A small-molecule ligand and the protein it binds are described below.
Small molecule (SMILES): CC(C)CCCC(C)CCCC(C)C[C@@H](O)P(=O)(O)O

Sequence of chain 1.B:
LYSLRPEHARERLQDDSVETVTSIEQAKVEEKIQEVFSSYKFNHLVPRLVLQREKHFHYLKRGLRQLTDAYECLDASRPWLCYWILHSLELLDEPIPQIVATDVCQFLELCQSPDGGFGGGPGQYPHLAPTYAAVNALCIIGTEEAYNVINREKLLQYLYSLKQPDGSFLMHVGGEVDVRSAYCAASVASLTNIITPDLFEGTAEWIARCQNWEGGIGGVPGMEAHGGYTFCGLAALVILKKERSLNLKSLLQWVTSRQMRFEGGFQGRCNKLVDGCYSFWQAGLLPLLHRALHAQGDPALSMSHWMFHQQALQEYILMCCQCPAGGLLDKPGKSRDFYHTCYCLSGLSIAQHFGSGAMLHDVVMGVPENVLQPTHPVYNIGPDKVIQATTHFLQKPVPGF

Sequence of chain 1.A:
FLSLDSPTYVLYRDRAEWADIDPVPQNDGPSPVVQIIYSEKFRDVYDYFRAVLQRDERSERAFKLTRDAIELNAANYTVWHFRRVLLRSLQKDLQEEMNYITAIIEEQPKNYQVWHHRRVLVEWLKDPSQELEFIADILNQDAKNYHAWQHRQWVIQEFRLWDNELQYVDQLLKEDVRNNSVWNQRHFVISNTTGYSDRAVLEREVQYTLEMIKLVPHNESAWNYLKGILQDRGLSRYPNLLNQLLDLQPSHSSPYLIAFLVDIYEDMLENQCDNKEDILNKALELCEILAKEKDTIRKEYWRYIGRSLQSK

Binding-site contacts:
Ligand atom C9 contacts residue TRP281 of chain 1.B at 3.1 Å (hydrophobic).
Ligand atom C2 contacts residue FTL1 of chain 1.E at 3.8 Å.
Ligand atom C15 contacts residue TYR183 of chain 1.B at 3.2 Å (hydrophobic).
Ligand atom C11 contacts residue FTL1 of chain 1.E at 3.8 Å.
Ligand atom C14 contacts residue TRP80 of chain 1.B at 3.6 Å (hydrophobic).
Ligand atom C10 contacts residue TRP281 of chain 1.B at 3.6 Å (hydrophobic).
Ligand atom C3 contacts residue HIS226 of chain 1.B at 4.1 Å.
Ligand atom C9 contacts residue TYR339 of chain 1.B at 3.5 Å (hydrophobic).
Ligand atom P contacts residue HIS226 of chain 1.B at 3.8 Å.
Ligand atom C7 contacts residue FTL1 of chain 1.E at 3.0 Å.
Ligand atom C6 contacts residue HIS226 of chain 1.B at 3.8 Å.
Ligand atom C15 contacts residue TYR132 of chain 1.B at 4.0 Å (hydrophobic).
Ligand atom O1P contacts residue ARG269 of chain 1.B at 3.6 Å.
Ligand atom C6 contacts residue FTL1 of chain 1.E at 3.0 Å.
Ligand atom C12 contacts residue TRP281 of chain 1.B at 3.7 Å (hydrophobic).
Ligand atom C3 contacts residue TYR112 of chain 1.A at 3.6 Å (hydrophobic).
Ligand atom C11 contacts residue TRP281 of chain 1.B at 4.0 Å (hydrophobic).
Ligand atom O3P contacts residue TYR278 of chain 1.B at 3.3 Å (h-bond).
Ligand atom C3 contacts residue FTL1 of chain 1.E at 3.9 Å.
Ligand atom C15 contacts residue CYS184 of chain 1.B at 4.0 Å (hydrophobic).
Ligand atom C14 contacts residue FTL1 of chain 1.E at 4.1 Å.
Ligand atom O2P contacts residue HIS226 of chain 1.B at 2.8 Å (h-bond).
Ligand atom O2P contacts residue TYR278 of chain 1.B at 3.1 Å (h-bond).
Ligand atom C9 contacts residue FTL1 of chain 1.E at 3.8 Å.
Ligand atom O1P contacts residue LYS110 of chain 1.A at 3.3 Å (salt-bridge).
Ligand atom C10 contacts residue GLY228 of chain 1.B at 3.8 Å.
Ligand atom C4 contacts residue TYR112 of chain 1.A at 3.4 Å (hydrophobic).
Ligand atom O2P contacts residue ARG269 of chain 1.B at 3.6 Å.
Ligand atom C4 contacts residue TYR229 of chain 1.B at 3.4 Å (hydrophobic).
Ligand atom C8 contacts residue GLY228 of chain 1.B at 3.8 Å.
Ligand atom C2 contacts residue HIS226 of chain 1.B at 3.7 Å.
Ligand atom C15 contacts residue CYS232 of chain 1.B at 4.0 Å (hydrophobic).
Ligand atom C7 contacts residue GLY228 of chain 1.B at 3.9 Å.
Ligand atom C1 contacts residue HIS226 of chain 1.B at 3.8 Å.
Ligand atom P contacts residue TYR278 of chain 1.B at 3.8 Å.
Ligand atom C5 contacts residue FTL1 of chain 1.E at 2.6 Å.
Ligand atom C4 contacts residue TYR146 of chain 1.A at 4.0 Å (hydrophobic).
Ligand atom C12 contacts residue CYS232 of chain 1.B at 3.7 Å (hydrophobic).
Ligand atom C5 contacts residue TYR112 of chain 1.A at 3.0 Å (hydrophobic).
Ligand atom C8 contacts residue FTL1 of chain 1.E at 3.7 Å.